This protein binds this small molecule.
Small molecule (SMILES): CC(=O)N[C@H]1CO[C@H](CO[C@@H]2O[C@@H](C)[C@@H](O)[C@@H](O)[C@@H]2O)[C@@H](O)[C@@H]1O

Binding-site contacts:
Ligand atom C5 contacts residue ASN92 of chain 1.A at 3.1 Å.
Ligand atom C3 contacts residue GLY95 of chain 1.A at 4.4 Å.
Ligand atom O6 contacts residue THR94 of chain 1.A at 4.1 Å.
Ligand atom C2 contacts residue ASN92 of chain 1.A at 2.5 Å.
Ligand atom O3 contacts residue PRO96 of chain 1.A at 3.5 Å.
Ligand atom C8 contacts residue THR90 of chain 1.A at 4.3 Å.
Ligand atom C6 contacts residue THR94 of chain 1.A at 4.3 Å.
Ligand atom O5 contacts residue THR94 of chain 1.A at 3.7 Å.
Ligand atom N2 contacts residue ASN92 of chain 1.A at 2.9 Å (h-bond).
Ligand atom O3 contacts residue ASN92 of chain 1.A at 4.2 Å.
Ligand atom C7 contacts residue ASN92 of chain 1.A at 3.1 Å.
Ligand atom C3 contacts residue ASN92 of chain 1.A at 3.0 Å.
Ligand atom C4 contacts residue PRO96 of chain 1.A at 3.8 Å (hydrophobic).
Ligand atom C6 contacts residue THR94 of chain 1.A at 4.5 Å.
Ligand atom C4 contacts residue ASN92 of chain 1.A at 3.6 Å.
Ligand atom C6 contacts residue ASN92 of chain 1.A at 4.5 Å.
Ligand atom C8 contacts residue ASN92 of chain 1.A at 3.8 Å.
Ligand atom O5 contacts residue ASN92 of chain 1.A at 2.5 Å (h-bond).
Ligand atom C1 contacts residue ASN92 of chain 1.A at 1.5 Å.
Ligand atom O7 contacts residue ASN92 of chain 1.A at 2.8 Å (h-bond).
Ligand atom C3 contacts residue PRO96 of chain 1.A at 3.9 Å (hydrophobic).
Ligand atom C5 contacts residue THR94 of chain 1.A at 4.2 Å.
Ligand atom O4 contacts residue ASN92 of chain 1.A at 4.5 Å.
Ligand atom C5 contacts residue GLY95 of chain 1.A at 4.2 Å.
Ligand atom C4 contacts residue GLY95 of chain 1.A at 4.0 Å.

Sequence of chain 1.A:
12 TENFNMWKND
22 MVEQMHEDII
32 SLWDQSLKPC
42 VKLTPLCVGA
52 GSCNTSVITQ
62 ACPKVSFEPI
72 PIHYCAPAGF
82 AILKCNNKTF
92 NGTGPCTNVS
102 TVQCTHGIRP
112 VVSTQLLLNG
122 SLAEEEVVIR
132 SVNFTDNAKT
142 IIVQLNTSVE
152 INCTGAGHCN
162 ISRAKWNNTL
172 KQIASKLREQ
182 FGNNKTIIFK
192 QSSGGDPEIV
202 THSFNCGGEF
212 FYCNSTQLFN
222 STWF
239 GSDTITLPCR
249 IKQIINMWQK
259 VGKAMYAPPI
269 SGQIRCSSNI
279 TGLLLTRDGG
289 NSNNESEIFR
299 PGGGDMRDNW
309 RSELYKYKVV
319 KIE